Binding-site contacts:
Ligand atom C13 contacts residue MET46 of chain 1.A at 3.5 Å (hydrophobic).
Ligand atom C10 contacts residue PHE107 of chain 1.A at 3.7 Å (hydrophobic).
Ligand atom C25 contacts residue MET124 of chain 1.A at 3.7 Å (hydrophobic).
Ligand atom O08 contacts residue GLU56 of chain 1.A at 2.8 Å (salt-bridge).
Ligand atom C17 contacts residue LEU87 of chain 1.A at 3.9 Å (hydrophobic).
Ligand atom C22 contacts residue GLY224 of chain 1.A at 3.6 Å.
Ligand atom C20 contacts residue GLY224 of chain 1.A at 3.5 Å.
Ligand atom O15 contacts residue THR50 of chain 1.A at 2.9 Å (h-bond).
Ligand atom C24 contacts residue GLU122 of chain 1.A at 3.5 Å.
Ligand atom C17 contacts residue ALA53 of chain 1.A at 3.9 Å (hydrophobic).
Ligand atom C23 contacts residue ILE127 of chain 1.A at 3.9 Å (hydrophobic).
Ligand atom C07 contacts residue GLU56 of chain 1.A at 3.3 Å.
Ligand atom O15 contacts residue LEU239 of chain 1.A at 3.6 Å.
Ligand atom C20 contacts residue LEU228 of chain 1.A at 3.5 Å (hydrophobic).
Ligand atom C23 contacts residue GLU122 of chain 1.A at 3.5 Å.
Ligand atom C14 contacts residue THR50 of chain 1.A at 3.7 Å.
Ligand atom C01 contacts residue PHE107 of chain 1.A at 3.6 Å (hydrophobic).
Ligand atom C07 contacts residue ARG97 of chain 1.A at 3.9 Å.
Ligand atom C21 contacts residue ILE127 of chain 1.A at 3.6 Å (hydrophobic).
Ligand atom C22 contacts residue HIS227 of chain 1.A at 3.7 Å.
Ligand atom C13 contacts residue LEU49 of chain 1.A at 3.6 Å (hydrophobic).
Ligand atom C06 contacts residue LEU90 of chain 1.A at 3.2 Å (hydrophobic).
Ligand atom C09 contacts residue PHE107 of chain 1.A at 3.6 Å (hydrophobic).
Ligand atom C23 contacts residue HIS227 of chain 1.A at 3.6 Å.
Ligand atom C09 contacts residue GLU56 of chain 1.A at 3.4 Å.
Ligand atom C24 contacts residue MET46 of chain 1.A at 3.9 Å (hydrophobic).
Ligand atom C22 contacts residue ILE127 of chain 1.A at 3.5 Å (hydrophobic).
Ligand atom O15 contacts residue LEU243 of chain 1.A at 3.2 Å.
Ligand atom O08 contacts residue LEU90 of chain 1.A at 3.6 Å (h-bond).
Ligand atom C16 contacts residue ALA53 of chain 1.A at 3.7 Å (hydrophobic).
Ligand atom C01 contacts residue LEU131 of chain 1.A at 3.8 Å (hydrophobic).
Ligand atom C21 contacts residue LEU228 of chain 1.A at 3.6 Å (hydrophobic).
Ligand atom C05 contacts residue LEU90 of chain 1.A at 3.9 Å (hydrophobic).
Ligand atom C22 contacts residue LEU228 of chain 1.A at 3.5 Å (hydrophobic).
Ligand atom C12 contacts residue LEU49 of chain 1.A at 3.4 Å (hydrophobic).
Ligand atom O08 contacts residue ARG97 of chain 1.A at 2.9 Å (salt-bridge).
Ligand atom C13 contacts residue THR50 of chain 1.A at 3.7 Å.
Ligand atom C25 contacts residue MET46 of chain 1.A at 3.5 Å (hydrophobic).
Ligand atom C07 contacts residue LEU90 of chain 1.A at 3.9 Å (hydrophobic).
Ligand atom C24 contacts residue MET124 of chain 1.A at 3.5 Å (hydrophobic).

Sequence of chain 1.A:
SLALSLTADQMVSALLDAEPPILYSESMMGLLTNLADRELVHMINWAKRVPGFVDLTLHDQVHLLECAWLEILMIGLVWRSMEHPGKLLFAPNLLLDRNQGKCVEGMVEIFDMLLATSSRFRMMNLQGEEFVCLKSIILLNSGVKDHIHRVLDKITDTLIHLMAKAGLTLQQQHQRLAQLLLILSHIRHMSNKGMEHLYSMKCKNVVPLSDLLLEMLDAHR

The small molecule below binds the protein below.
Small molecule (SMILES): CC(=C(c1ccc(O)cc1)c1ccc(O)cc1)c1ccc2ccccc2c1